Sequence of chain 1.E:
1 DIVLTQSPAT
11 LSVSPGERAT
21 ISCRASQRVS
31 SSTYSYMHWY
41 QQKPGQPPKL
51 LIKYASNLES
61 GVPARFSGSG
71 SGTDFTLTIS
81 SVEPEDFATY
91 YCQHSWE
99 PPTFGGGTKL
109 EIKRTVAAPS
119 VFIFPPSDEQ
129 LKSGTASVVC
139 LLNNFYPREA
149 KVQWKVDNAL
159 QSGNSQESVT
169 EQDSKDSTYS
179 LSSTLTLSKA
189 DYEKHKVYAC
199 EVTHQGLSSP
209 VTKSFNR

Sequence of chain 1.D:
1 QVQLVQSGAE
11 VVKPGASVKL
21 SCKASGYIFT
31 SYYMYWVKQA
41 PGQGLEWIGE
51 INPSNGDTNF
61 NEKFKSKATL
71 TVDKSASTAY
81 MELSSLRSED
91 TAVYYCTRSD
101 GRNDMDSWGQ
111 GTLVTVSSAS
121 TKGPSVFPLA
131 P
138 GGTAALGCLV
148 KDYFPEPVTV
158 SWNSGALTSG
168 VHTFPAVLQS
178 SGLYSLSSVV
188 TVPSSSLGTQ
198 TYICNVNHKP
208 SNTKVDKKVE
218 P

This small molecule binds to this protein.
Small molecule (SMILES): C[N+](C)(C)[O-]

Binding-site contacts:
Ligand atom OAE contacts residue PRO44 of chain 1.E at 3.7 Å.
Ligand atom NAC contacts residue GLY45 of chain 1.E at 3.7 Å.
Ligand atom OAE contacts residue GLY45 of chain 1.E at 2.8 Å (h-bond).
Ligand atom CAA contacts residue LYS43 of chain 1.E at 4.5 Å.
Ligand atom CAB contacts residue GLY45 of chain 1.E at 4.3 Å.
Ligand atom CAA contacts residue TYR95 of chain 1.D at 3.2 Å (hydrophobic).
Ligand atom CAD contacts residue GLN39 of chain 1.D at 3.6 Å.
Ligand atom CAB contacts residue PRO44 of chain 1.E at 4.5 Å (hydrophobic).
Ligand atom CAB contacts residue GLN42 of chain 1.E at 3.8 Å.
Ligand atom NAC contacts residue GLN42 of chain 1.E at 4.3 Å.
Ligand atom CAA contacts residue GLN42 of chain 1.E at 3.5 Å.
Ligand atom CAB contacts residue GLN39 of chain 1.D at 3.6 Å.
Ligand atom NAC contacts residue GLN39 of chain 1.D at 3.8 Å.
Ligand atom CAA contacts residue GLN46 of chain 1.E at 3.6 Å.
Ligand atom CAD contacts residue VAL93 of chain 1.D at 4.5 Å (hydrophobic).
Ligand atom CAA contacts residue GLY45 of chain 1.E at 3.5 Å.
Ligand atom CAA contacts residue GLN39 of chain 1.D at 3.6 Å.